Binding-site contacts:
Ligand atom O07 contacts residue GLN279 of chain 16.B at 3.6 Å.
Ligand atom N01 contacts residue HIS227 of chain 16.B at 4.0 Å.
Ligand atom C32 contacts residue VAL23 of chain 16.B at 3.9 Å (hydrophobic).
Ligand atom O12 contacts residue GLY360 of chain 16.B at 3.7 Å.
Ligand atom C09 contacts residue HIS227 of chain 16.B at 3.5 Å.
Ligand atom C06 contacts residue HIS227 of chain 16.B at 3.7 Å.
Ligand atom C40 contacts residue PRO358 of chain 16.B at 4.0 Å (hydrophobic).
Ligand atom C42 contacts residue VAL23 of chain 16.B at 3.8 Å (hydrophobic).
Ligand atom O14 contacts residue HIS227 of chain 16.B at 1.8 Å (h-bond).
Ligand atom C41 contacts residue SER234 of chain 16.B at 3.6 Å.
Ligand atom O06 contacts residue LEU215 of chain 16.B at 3.9 Å.
Ligand atom O06 contacts residue THR274 of chain 16.B at 3.7 Å.
Ligand atom C30 contacts residue HIS227 of chain 16.B at 2.8 Å.
Ligand atom O13 contacts residue ARG359 of chain 16.B at 2.5 Å.
Ligand atom C34 contacts residue ASP26 of chain 16.B at 3.5 Å.
Ligand atom O08 contacts residue ARG276 of chain 16.B at 3.5 Å.
Ligand atom C06 contacts residue ASP224 of chain 16.B at 3.8 Å.
Ligand atom C40 contacts residue ARG318 of chain 16.B at 3.7 Å.
Ligand atom C32 contacts residue ASP26 of chain 16.B at 3.4 Å.
Ligand atom C27 contacts residue ARG359 of chain 16.B at 3.8 Å.
Ligand atom C07 contacts residue HIS227 of chain 16.B at 3.1 Å.
Ligand atom C31 contacts residue HIS227 of chain 16.B at 3.4 Å.
Ligand atom O12 contacts residue ARG359 of chain 16.B at 3.2 Å.
Ligand atom O13 contacts residue PRO358 of chain 16.B at 3.8 Å.
Ligand atom C41 contacts residue PRO358 of chain 16.B at 4.0 Å (hydrophobic).
Ligand atom C33 contacts residue ASP26 of chain 16.B at 2.5 Å.
Ligand atom C36 contacts residue HIS227 of chain 16.B at 3.4 Å.
Ligand atom C44 contacts residue GLY360 of chain 16.B at 3.9 Å.
Ligand atom C40 contacts residue SER234 of chain 16.B at 3.1 Å.
Ligand atom C08 contacts residue HIS227 of chain 16.B at 3.0 Å.
Ligand atom O13 contacts residue GLY360 of chain 16.B at 3.7 Å.
Ligand atom C34 contacts residue GLU22 of chain 16.B at 4.0 Å.
Ligand atom C39 contacts residue ALA231 of chain 16.B at 3.6 Å (hydrophobic).
Ligand atom O06 contacts residue PRO272 of chain 16.B at 4.0 Å.
Ligand atom C27 contacts residue GLY360 of chain 16.B at 4.0 Å.
Ligand atom C13 contacts residue HIS227 of chain 16.B at 3.3 Å.
Ligand atom C07 contacts residue ASP224 of chain 16.B at 3.3 Å.
Ligand atom C19 contacts residue ARG276 of chain 16.B at 3.7 Å.
Ligand atom C28 contacts residue ARG359 of chain 16.B at 3.6 Å.
Ligand atom C41 contacts residue VAL23 of chain 16.B at 3.5 Å (hydrophobic).

A small-molecule ligand and the protein it binds are described below.
Small molecule (SMILES): CC(=O)O[C@H]1C(=O)[C@@]2(C)[C@H]([C@H](OC(=O)c3ccccc3)[C@]3(O)C[C@H](OC(=O)[C@H](O)[C@@H](NC(=O)c4ccccc4)c4ccccc4)C(C)=C1C3(C)C)[C@]1(OC(C)=O)CO[C@@H]1C[C@@H]2O

Sequence of chain 16.B:
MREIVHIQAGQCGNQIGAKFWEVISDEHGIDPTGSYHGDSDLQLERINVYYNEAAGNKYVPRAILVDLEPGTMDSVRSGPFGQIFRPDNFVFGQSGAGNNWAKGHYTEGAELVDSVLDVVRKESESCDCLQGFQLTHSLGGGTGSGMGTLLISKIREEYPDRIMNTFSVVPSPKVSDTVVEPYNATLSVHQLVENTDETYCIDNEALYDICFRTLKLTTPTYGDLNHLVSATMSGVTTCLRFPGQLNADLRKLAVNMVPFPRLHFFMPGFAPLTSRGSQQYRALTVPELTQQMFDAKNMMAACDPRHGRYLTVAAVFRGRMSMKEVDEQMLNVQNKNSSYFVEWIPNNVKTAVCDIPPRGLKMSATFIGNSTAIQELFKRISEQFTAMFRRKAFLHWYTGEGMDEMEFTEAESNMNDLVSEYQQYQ